Binding-site contacts:
Ligand atom C2 contacts residue ASN801 of chain 1.H at 2.5 Å.
Ligand atom C1 contacts residue SER803 of chain 1.H at 3.7 Å.
Ligand atom C5 contacts residue ASN801 of chain 1.H at 3.6 Å.
Ligand atom O7 contacts residue ASN801 of chain 1.H at 4.2 Å.
Ligand atom O6 contacts residue SER803 of chain 1.H at 4.2 Å.
Ligand atom O5 contacts residue SER803 of chain 1.H at 3.8 Å.
Ligand atom C1 contacts residue ASN801 of chain 1.H at 1.4 Å.
Ligand atom C3 contacts residue ASN801 of chain 1.H at 3.8 Å.
Ligand atom O6 contacts residue GLN804 of chain 1.H at 3.5 Å (h-bond).
Ligand atom C4 contacts residue ASN801 of chain 1.H at 4.2 Å.
Ligand atom C7 contacts residue ASN801 of chain 1.H at 3.8 Å.
Ligand atom O5 contacts residue ASN801 of chain 1.H at 2.3 Å (h-bond).
Ligand atom C5 contacts residue SER803 of chain 1.H at 3.8 Å.
Ligand atom N2 contacts residue ASN801 of chain 1.H at 3.0 Å (h-bond).

Sequence of chain 1.H:
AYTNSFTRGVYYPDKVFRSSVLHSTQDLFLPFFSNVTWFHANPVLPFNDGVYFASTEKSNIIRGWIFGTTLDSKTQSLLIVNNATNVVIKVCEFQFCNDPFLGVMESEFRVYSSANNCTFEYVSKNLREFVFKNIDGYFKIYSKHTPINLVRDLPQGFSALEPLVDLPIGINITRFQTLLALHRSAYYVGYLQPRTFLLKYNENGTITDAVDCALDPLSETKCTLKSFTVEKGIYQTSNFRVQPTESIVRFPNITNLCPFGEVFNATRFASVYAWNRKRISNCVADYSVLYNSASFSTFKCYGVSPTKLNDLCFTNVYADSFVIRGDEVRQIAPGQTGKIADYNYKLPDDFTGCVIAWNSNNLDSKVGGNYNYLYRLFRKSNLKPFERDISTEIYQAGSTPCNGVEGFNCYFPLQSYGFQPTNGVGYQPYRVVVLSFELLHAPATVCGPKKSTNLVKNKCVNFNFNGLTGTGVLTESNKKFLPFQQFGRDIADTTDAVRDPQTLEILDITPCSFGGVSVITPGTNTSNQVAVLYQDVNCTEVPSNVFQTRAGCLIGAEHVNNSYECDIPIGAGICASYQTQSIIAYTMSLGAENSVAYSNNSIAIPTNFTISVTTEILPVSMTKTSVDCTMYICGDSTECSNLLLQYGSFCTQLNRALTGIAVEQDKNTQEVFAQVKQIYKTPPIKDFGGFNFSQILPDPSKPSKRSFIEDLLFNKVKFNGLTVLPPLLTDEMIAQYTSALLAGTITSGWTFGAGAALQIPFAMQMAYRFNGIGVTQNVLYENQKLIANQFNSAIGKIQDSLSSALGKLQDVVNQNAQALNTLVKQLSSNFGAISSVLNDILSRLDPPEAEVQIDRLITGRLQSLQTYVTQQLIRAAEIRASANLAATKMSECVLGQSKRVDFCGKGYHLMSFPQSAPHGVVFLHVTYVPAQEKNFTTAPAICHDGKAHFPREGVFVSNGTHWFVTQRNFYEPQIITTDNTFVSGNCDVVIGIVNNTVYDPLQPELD

This small molecule binds to this protein.
Small molecule (SMILES): CC(=O)N[C@H]1[C@H](O[C@H]2[C@H](O)[C@@H](NC(C)=O)CO[C@@H]2CO)O[C@H](CO)[C@@H](O)[C@@H]1O